Sequence of chain 1.A:
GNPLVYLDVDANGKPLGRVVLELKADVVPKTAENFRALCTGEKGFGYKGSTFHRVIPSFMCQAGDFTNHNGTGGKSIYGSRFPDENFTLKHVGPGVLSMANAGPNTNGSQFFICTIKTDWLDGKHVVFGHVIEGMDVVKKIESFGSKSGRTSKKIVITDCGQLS

This protein binds this small molecule.
Small molecule (SMILES): Cc1c(C(=O)Nc2ccc(N)cc2)cnc2cc(=O)[nH]n12

Binding-site contacts:
Ligand atom O1 contacts residue SER149 of chain 1.A at 3.7 Å.
Ligand atom C4 contacts residue GLY72 of chain 1.A at 3.2 Å.
Ligand atom C12 contacts residue GLY72 of chain 1.A at 3.2 Å.
Ligand atom N1 contacts residue ARG55 of chain 1.A at 3.6 Å.
Ligand atom N4 contacts residue GLN111 of chain 1.A at 3.8 Å.
Ligand atom N5 contacts residue ARG82 of chain 1.A at 3.2 Å (salt-bridge).
Ligand atom C14 contacts residue THR107 of chain 1.A at 3.7 Å.
Ligand atom C10 contacts residue GLN111 of chain 1.A at 3.8 Å.
Ligand atom N2 contacts residue GLN63 of chain 1.A at 3.8 Å.
Ligand atom N2 contacts residue HIS54 of chain 1.A at 2.8 Å (h-bond).
Ligand atom N4 contacts residue GLY72 of chain 1.A at 2.9 Å (h-bond).
Ligand atom C13 contacts residue ARG82 of chain 1.A at 3.7 Å.
Ligand atom N5 contacts residue THR107 of chain 1.A at 2.8 Å (h-bond).
Ligand atom C9 contacts residue GLY72 of chain 1.A at 3.4 Å.
Ligand atom C3 contacts residue ARG55 of chain 1.A at 3.5 Å.
Ligand atom C4 contacts residue GLN111 of chain 1.A at 3.2 Å.
Ligand atom C6 contacts residue ARG55 of chain 1.A at 3.4 Å.
Ligand atom C7 contacts residue GLY72 of chain 1.A at 3.9 Å.
Ligand atom C8 contacts residue GLN63 of chain 1.A at 3.3 Å.
Ligand atom C9 contacts residue GLN111 of chain 1.A at 3.5 Å.
Ligand atom O1 contacts residue ARG55 of chain 1.A at 3.9 Å.
Ligand atom O2 contacts residue ALA101 of chain 1.A at 3.6 Å.
Ligand atom C5 contacts residue ARG55 of chain 1.A at 3.5 Å.
Ligand atom N3 contacts residue ARG55 of chain 1.A at 3.3 Å (salt-bridge).
Ligand atom N2 contacts residue GLY72 of chain 1.A at 3.2 Å.
Ligand atom N5 contacts residue GLY109 of chain 1.A at 3.7 Å.
Ligand atom C10 contacts residue ASN102 of chain 1.A at 3.5 Å.
Ligand atom C2 contacts residue ARG55 of chain 1.A at 3.6 Å.
Ligand atom O2 contacts residue GLN63 of chain 1.A at 3.1 Å (h-bond).
Ligand atom C12 contacts residue GLN111 of chain 1.A at 3.4 Å.
Ligand atom C10 contacts residue ALA101 of chain 1.A at 3.7 Å (hydrophobic).
Ligand atom C4 contacts residue HIS54 of chain 1.A at 3.5 Å.
Ligand atom C11 contacts residue ASN102 of chain 1.A at 3.4 Å.
Ligand atom O2 contacts residue ASN102 of chain 1.A at 3.5 Å (h-bond).
Ligand atom C7 contacts residue GLN63 of chain 1.A at 3.4 Å.
Ligand atom C3 contacts residue HIS54 of chain 1.A at 3.8 Å.
Ligand atom C11 contacts residue ALA101 of chain 1.A at 3.6 Å (hydrophobic).
Ligand atom C1 contacts residue ARG55 of chain 1.A at 3.6 Å.
Ligand atom C4 contacts residue GLN63 of chain 1.A at 3.1 Å.
Ligand atom C13 contacts residue GLN111 of chain 1.A at 3.8 Å.